Binding-site contacts:
Ligand atom N3A contacts residue MG1 of chain 1.E at 3.3 Å.
Ligand atom O4' contacts residue TYR271 of chain 1.A at 3.6 Å.
Ligand atom O1G contacts residue GLY189 of chain 1.A at 2.9 Å (h-bond).
Ligand atom C1' contacts residue TYR271 of chain 1.A at 3.5 Å (hydrophobic).
Ligand atom C1' contacts residue ASN279 of chain 1.A at 3.5 Å.
Ligand atom C2' contacts residue ASN279 of chain 1.A at 3.6 Å.
Ligand atom C2' contacts residue GLY274 of chain 1.A at 3.5 Å.
Ligand atom O1G contacts residue SER188 of chain 1.A at 3.4 Å.
Ligand atom O2B contacts residue SER180 of chain 1.A at 3.0 Å (h-bond).
Ligand atom O3G contacts residue GLY189 of chain 1.A at 3.7 Å.
Ligand atom O3B contacts residue SER180 of chain 1.A at 3.6 Å.
Ligand atom O3G contacts residue MG1 of chain 1.E at 2.4 Å.
Ligand atom C6 contacts residue TYR271 of chain 1.A at 3.6 Å (hydrophobic).
Ligand atom PG contacts residue GLY189 of chain 1.A at 3.6 Å.
Ligand atom C2' contacts residue ASP276 of chain 1.A at 3.5 Å.
Ligand atom O3B contacts residue MG1 of chain 1.E at 3.5 Å.
Ligand atom O3' contacts residue ARG183 of chain 1.A at 3.5 Å (salt-bridge).
Ligand atom O1A contacts residue MG1 of chain 1.E at 2.2 Å.
Ligand atom O1G contacts residue SER180 of chain 1.A at 2.6 Å (h-bond).
Ligand atom O5' contacts residue MG1 of chain 1.E at 3.5 Å.
Ligand atom C8 contacts residue TYR271 of chain 1.A at 3.5 Å (hydrophobic).
Ligand atom O3G contacts residue ASP190 of chain 1.A at 3.0 Å (salt-bridge).
Ligand atom O1A contacts residue ASP192 of chain 1.A at 3.2 Å (salt-bridge).
Ligand atom PG contacts residue MG1 of chain 1.E at 3.5 Å.
Ligand atom C5 contacts residue TYR271 of chain 1.A at 3.2 Å (hydrophobic).
Ligand atom O2B contacts residue ASP192 of chain 1.A at 3.2 Å (salt-bridge).
Ligand atom O1B contacts residue SER180 of chain 1.A at 3.8 Å.
Ligand atom PB contacts residue MG1 of chain 1.E at 3.1 Å.
Ligand atom N7 contacts residue TYR271 of chain 1.A at 3.3 Å (h-bond).
Ligand atom O2B contacts residue MG1 of chain 1.E at 2.0 Å.
Ligand atom C8 contacts residue ASP276 of chain 1.A at 3.5 Å.
Ligand atom O2B contacts residue GLY179 of chain 1.A at 3.2 Å.
Ligand atom C4' contacts residue PHE272 of chain 1.A at 3.7 Å (hydrophobic).
Ligand atom O1B contacts residue ARG183 of chain 1.A at 3.2 Å (salt-bridge).
Ligand atom C4 contacts residue TYR271 of chain 1.A at 3.5 Å (hydrophobic).
Ligand atom N9 contacts residue TYR271 of chain 1.A at 3.7 Å.
Ligand atom O1A contacts residue ASP190 of chain 1.A at 3.0 Å (salt-bridge).
Ligand atom PG contacts residue SER180 of chain 1.A at 3.7 Å.
Ligand atom PA contacts residue MG1 of chain 1.E at 3.2 Å.
Ligand atom O3' contacts residue GLY274 of chain 1.A at 3.3 Å (h-bond).

This protein binds this small molecule.
Small molecule (SMILES): Nc1ncnc2c1ncn2[C@H]1C[C@H](O)[C@@H](CO[P](=O)(O)N[P](=O)(O)OP(=O)(O)O)O1

Sequence of chain 1.A:
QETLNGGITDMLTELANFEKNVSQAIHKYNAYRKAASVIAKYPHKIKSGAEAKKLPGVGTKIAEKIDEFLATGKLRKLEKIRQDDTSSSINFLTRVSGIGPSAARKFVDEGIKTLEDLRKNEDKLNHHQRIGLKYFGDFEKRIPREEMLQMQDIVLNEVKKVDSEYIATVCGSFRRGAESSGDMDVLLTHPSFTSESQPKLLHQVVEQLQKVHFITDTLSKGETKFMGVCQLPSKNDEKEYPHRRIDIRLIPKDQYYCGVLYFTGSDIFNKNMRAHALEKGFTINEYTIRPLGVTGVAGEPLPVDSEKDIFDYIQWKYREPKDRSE